The protein below binds the small molecule below.
Small molecule (SMILES): Cc1cccc(N)n1

Sequence of chain 1.A:
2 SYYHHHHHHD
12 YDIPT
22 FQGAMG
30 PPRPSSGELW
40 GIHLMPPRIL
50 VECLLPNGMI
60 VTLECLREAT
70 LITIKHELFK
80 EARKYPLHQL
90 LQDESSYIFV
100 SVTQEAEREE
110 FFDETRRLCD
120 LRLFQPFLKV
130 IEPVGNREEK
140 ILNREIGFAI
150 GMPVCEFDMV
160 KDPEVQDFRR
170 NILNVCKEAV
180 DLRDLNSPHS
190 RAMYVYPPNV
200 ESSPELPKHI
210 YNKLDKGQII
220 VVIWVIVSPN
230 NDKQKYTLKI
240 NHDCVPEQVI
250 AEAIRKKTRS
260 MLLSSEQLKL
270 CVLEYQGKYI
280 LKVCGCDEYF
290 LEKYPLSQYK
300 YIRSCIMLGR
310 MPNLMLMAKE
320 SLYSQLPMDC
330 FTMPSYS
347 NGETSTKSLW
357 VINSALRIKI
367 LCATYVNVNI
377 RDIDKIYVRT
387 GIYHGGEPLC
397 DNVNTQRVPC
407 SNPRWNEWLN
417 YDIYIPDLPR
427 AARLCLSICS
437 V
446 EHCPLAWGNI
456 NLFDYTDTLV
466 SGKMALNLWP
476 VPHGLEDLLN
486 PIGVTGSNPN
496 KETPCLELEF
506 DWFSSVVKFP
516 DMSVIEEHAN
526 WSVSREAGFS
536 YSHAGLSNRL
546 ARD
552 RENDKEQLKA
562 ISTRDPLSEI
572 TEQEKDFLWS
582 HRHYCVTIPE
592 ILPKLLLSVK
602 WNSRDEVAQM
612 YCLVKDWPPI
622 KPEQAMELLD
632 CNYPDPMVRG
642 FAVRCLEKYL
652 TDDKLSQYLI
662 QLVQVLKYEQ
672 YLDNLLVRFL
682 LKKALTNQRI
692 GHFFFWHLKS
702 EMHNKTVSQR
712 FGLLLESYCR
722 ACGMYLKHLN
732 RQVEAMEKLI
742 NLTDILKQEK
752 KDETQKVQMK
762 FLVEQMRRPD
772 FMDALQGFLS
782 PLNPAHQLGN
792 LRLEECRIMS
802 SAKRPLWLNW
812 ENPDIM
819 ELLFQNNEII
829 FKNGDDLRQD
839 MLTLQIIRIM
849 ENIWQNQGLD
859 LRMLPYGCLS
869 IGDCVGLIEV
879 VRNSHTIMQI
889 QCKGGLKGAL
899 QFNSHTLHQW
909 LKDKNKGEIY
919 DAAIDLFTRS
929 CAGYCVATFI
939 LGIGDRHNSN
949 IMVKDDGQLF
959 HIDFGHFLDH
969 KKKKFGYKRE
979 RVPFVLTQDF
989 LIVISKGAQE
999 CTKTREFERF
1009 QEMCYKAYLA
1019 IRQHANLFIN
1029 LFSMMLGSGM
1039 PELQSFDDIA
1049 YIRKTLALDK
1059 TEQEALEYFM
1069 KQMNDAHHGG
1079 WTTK

Binding-site contacts:
Ligand atom N8 contacts residue ASN633 of chain 1.A at 3.5 Å (h-bond).
Ligand atom C7 contacts residue ASN57 of chain 1.B at 3.6 Å.
Ligand atom C6 contacts residue ASN57 of chain 1.B at 4.5 Å.
Ligand atom C2 contacts residue ASN57 of chain 1.B at 4.3 Å.
Ligand atom C1 contacts residue ASN57 of chain 1.B at 3.4 Å.

Sequence of chain 1.B:
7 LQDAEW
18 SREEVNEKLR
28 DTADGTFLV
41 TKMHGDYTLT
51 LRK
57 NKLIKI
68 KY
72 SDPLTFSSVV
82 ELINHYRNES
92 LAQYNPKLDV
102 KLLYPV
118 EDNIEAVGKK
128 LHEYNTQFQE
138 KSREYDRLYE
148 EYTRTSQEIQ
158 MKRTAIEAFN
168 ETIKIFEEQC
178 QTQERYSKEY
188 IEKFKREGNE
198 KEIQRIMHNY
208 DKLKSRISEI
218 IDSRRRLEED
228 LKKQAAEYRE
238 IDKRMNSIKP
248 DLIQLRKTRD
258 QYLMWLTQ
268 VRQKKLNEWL